Binding-site contacts:
Ligand atom C8 contacts residue ASN263 of chain 1.E at 3.6 Å.
Ligand atom C8 contacts residue ASN299 of chain 1.E at 4.4 Å.
Ligand atom O5 contacts residue SER379 of chain 1.E at 4.0 Å.
Ligand atom C8 contacts residue HIS297 of chain 1.E at 3.8 Å.
Ligand atom C1 contacts residue THR381 of chain 1.E at 4.2 Å.
Ligand atom C7 contacts residue ASN263 of chain 1.E at 4.5 Å.
Ligand atom C2 contacts residue HIS297 of chain 1.E at 3.9 Å.
Ligand atom C1 contacts residue ASN299 of chain 1.E at 1.5 Å.
Ligand atom C8 contacts residue THR265 of chain 1.E at 3.5 Å.
Ligand atom N2 contacts residue HIS297 of chain 1.E at 3.0 Å (h-bond).
Ligand atom C3 contacts residue HIS297 of chain 1.E at 4.0 Å.
Ligand atom O5 contacts residue ASN299 of chain 1.E at 2.5 Å (h-bond).
Ligand atom C7 contacts residue ASN299 of chain 1.E at 3.4 Å.
Ligand atom C7 contacts residue HIS297 of chain 1.E at 3.8 Å.
Ligand atom C8 contacts residue ARG410 of chain 1.E at 3.4 Å.
Ligand atom C1 contacts residue HIS297 of chain 1.E at 4.2 Å.
Ligand atom C3 contacts residue ASN299 of chain 1.E at 3.9 Å.
Ligand atom C5 contacts residue ASN299 of chain 1.E at 3.8 Å.
Ligand atom N2 contacts residue ASN299 of chain 1.E at 2.8 Å (h-bond).
Ligand atom O7 contacts residue ASN299 of chain 1.E at 3.6 Å.
Ligand atom C4 contacts residue ASN299 of chain 1.E at 4.3 Å.
Ligand atom O7 contacts residue ASN263 of chain 1.E at 4.5 Å.
Ligand atom O5 contacts residue THR381 of chain 1.E at 4.4 Å.
Ligand atom O3 contacts residue HIS297 of chain 1.E at 4.5 Å.
Ligand atom O7 contacts residue ARG410 of chain 1.E at 3.1 Å (salt-bridge).
Ligand atom C7 contacts residue ARG410 of chain 1.E at 3.6 Å.
Ligand atom C2 contacts residue ASN299 of chain 1.E at 2.5 Å.

The protein below binds the small molecule below.
Small molecule (SMILES): CC(=O)N[C@H]1[C@H](O[C@H]2[C@H](O)[C@@H](NC(C)=O)CO[C@@H]2CO)O[C@H](CO)[C@@H](O)[C@@H]1O

Sequence of chain 1.E:
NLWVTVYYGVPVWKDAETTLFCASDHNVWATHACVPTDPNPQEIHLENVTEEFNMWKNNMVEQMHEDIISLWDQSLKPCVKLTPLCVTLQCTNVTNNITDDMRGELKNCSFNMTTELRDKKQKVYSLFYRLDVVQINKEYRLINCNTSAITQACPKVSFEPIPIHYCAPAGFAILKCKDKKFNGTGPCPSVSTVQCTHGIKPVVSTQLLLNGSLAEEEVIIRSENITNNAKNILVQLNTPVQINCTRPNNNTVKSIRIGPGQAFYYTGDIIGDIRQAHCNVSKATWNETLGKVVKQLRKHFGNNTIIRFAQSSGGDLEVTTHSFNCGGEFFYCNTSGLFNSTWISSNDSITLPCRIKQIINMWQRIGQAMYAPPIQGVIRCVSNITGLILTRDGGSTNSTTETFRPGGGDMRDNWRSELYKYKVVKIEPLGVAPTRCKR